Sequence of chain 1.D:
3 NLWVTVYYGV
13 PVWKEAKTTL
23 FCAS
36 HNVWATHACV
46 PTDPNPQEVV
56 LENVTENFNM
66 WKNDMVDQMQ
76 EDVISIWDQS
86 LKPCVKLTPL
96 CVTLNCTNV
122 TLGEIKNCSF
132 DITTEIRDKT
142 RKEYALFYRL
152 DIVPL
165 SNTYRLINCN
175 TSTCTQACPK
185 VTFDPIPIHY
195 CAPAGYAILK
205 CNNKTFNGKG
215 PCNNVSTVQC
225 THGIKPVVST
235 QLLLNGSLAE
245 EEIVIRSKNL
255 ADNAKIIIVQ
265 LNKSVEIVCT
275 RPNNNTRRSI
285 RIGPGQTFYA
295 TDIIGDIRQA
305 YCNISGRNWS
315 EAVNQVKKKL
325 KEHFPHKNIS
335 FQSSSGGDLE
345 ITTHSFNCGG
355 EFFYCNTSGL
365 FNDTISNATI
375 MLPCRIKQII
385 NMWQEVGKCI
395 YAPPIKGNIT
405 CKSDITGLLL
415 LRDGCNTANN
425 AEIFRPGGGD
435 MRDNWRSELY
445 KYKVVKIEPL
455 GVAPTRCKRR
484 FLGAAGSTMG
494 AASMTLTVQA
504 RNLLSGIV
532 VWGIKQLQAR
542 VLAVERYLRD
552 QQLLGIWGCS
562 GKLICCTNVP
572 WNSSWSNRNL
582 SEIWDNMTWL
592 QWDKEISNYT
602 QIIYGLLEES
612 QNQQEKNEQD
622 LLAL

Binding-site contacts:
Ligand atom C6 contacts residue ASN366 of chain 1.D at 4.2 Å.
Ligand atom N2 contacts residue SER362 of chain 1.D at 4.2 Å.
Ligand atom O7 contacts residue ASN366 of chain 1.D at 3.8 Å.
Ligand atom C3 contacts residue ASN366 of chain 1.D at 3.7 Å.
Ligand atom O5 contacts residue THR368 of chain 1.D at 3.7 Å.
Ligand atom O7 contacts residue GLY363 of chain 1.D at 4.2 Å.
Ligand atom C4 contacts residue ASN366 of chain 1.D at 4.2 Å.
Ligand atom C5 contacts residue THR368 of chain 1.D at 4.2 Å.
Ligand atom O6 contacts residue ASN366 of chain 1.D at 3.7 Å.
Ligand atom C8 contacts residue SER362 of chain 1.D at 3.7 Å.
Ligand atom N2 contacts residue ASN366 of chain 1.D at 2.8 Å (h-bond).
Ligand atom C6 contacts residue THR368 of chain 1.D at 3.6 Å.
Ligand atom O6 contacts residue THR368 of chain 1.D at 3.5 Å.
Ligand atom O5 contacts residue ASN366 of chain 1.D at 2.4 Å (h-bond).
Ligand atom C1 contacts residue ASN366 of chain 1.D at 1.5 Å.
Ligand atom C8 contacts residue GLY363 of chain 1.D at 3.8 Å.
Ligand atom C5 contacts residue ASN366 of chain 1.D at 3.7 Å.
Ligand atom C7 contacts residue GLY363 of chain 1.D at 4.2 Å.
Ligand atom C7 contacts residue SER362 of chain 1.D at 4.0 Å.
Ligand atom C2 contacts residue ASN366 of chain 1.D at 2.4 Å.
Ligand atom C7 contacts residue ASN366 of chain 1.D at 3.5 Å.

A small-molecule ligand and the protein it binds are described below.
Small molecule (SMILES): CC(=O)N[C@H]1[C@H](O[C@H]2[C@H](O)[C@@H](NC(C)=O)CO[C@@H]2CO)O[C@H](CO)[C@@H](O)[C@@H]1O